This protein binds this small molecule.
Small molecule (SMILES): Ic1cn[nH]c1

Binding-site contacts:
Ligand atom N2 contacts residue CYS174 of chain 1.A at 3.8 Å.
Ligand atom N2 contacts residue PHE93 of chain 1.A at 3.8 Å.
Ligand atom C4 contacts residue THR48 of chain 1.A at 3.8 Å.
Ligand atom C4 contacts residue ZN1 of chain 1.D at 4.2 Å.
Ligand atom N2 contacts residue THR48 of chain 1.A at 3.6 Å (h-bond).
Ligand atom C5 contacts residue THR48 of chain 1.A at 3.2 Å.
Ligand atom N1 contacts residue CYS46 of chain 1.A at 3.6 Å.
Ligand atom I4 contacts residue LEU116 of chain 1.A at 3.9 Å.
Ligand atom N1 contacts residue ZN1 of chain 1.D at 2.1 Å.
Ligand atom N2 contacts residue CYS46 of chain 1.A at 4.4 Å.
Ligand atom N1 contacts residue NAD1 of chain 1.E at 2.8 Å.
Ligand atom C5 contacts residue PHE93 of chain 1.A at 4.2 Å (hydrophobic).
Ligand atom N1 contacts residue CYS174 of chain 1.A at 3.3 Å (h-bond).
Ligand atom N1 contacts residue PHE93 of chain 1.A at 4.3 Å.
Ligand atom C5 contacts residue LEU141 of chain 1.A at 4.5 Å (hydrophobic).
Ligand atom I4 contacts residue THR48 of chain 1.A at 4.1 Å.
Ligand atom C4 contacts residue NAD1 of chain 1.E at 4.0 Å.
Ligand atom I4 contacts residue PHE93 of chain 1.A at 4.0 Å.
Ligand atom I4 contacts residue LEU141 of chain 1.A at 4.2 Å.
Ligand atom C3 contacts residue PHE93 of chain 1.A at 3.6 Å (hydrophobic).
Ligand atom C3 contacts residue ZN1 of chain 1.D at 4.2 Å.
Ligand atom C3 contacts residue NAD1 of chain 1.E at 2.8 Å.
Ligand atom N1 contacts residue HIS67 of chain 1.A at 3.2 Å (h-bond).
Ligand atom N1 contacts residue THR48 of chain 1.A at 3.0 Å (h-bond).
Ligand atom C5 contacts residue HIS67 of chain 1.A at 3.2 Å.
Ligand atom C3 contacts residue THR48 of chain 1.A at 4.0 Å.
Ligand atom C5 contacts residue ZN1 of chain 1.D at 3.0 Å.
Ligand atom C5 contacts residue NAD1 of chain 1.E at 4.1 Å.
Ligand atom N2 contacts residue ZN1 of chain 1.D at 3.1 Å.
Ligand atom C4 contacts residue PHE93 of chain 1.A at 3.6 Å (hydrophobic).
Ligand atom C5 contacts residue CYS174 of chain 1.A at 4.4 Å (hydrophobic).
Ligand atom N2 contacts residue NAD1 of chain 1.E at 1.9 Å.

Sequence of chain 1.A:
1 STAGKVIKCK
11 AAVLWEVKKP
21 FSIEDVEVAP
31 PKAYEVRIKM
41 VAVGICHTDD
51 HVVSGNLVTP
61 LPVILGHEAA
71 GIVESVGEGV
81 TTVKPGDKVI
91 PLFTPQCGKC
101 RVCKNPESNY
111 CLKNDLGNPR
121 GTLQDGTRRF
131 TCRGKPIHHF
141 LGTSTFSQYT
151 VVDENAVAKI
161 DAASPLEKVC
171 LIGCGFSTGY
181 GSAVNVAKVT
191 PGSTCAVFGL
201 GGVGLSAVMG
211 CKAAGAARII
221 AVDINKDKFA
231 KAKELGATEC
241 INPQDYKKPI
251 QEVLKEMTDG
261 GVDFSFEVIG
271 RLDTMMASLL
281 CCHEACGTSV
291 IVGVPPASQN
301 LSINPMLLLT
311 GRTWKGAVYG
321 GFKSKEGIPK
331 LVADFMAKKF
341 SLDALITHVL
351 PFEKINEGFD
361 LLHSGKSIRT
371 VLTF